Binding-site contacts:
Ligand atom C14 contacts residue VAL118 of chain 2.B at 3.7 Å (hydrophobic).
Ligand atom C19 contacts residue ILE110 of chain 2.B at 3.6 Å (hydrophobic).
Ligand atom C5 contacts residue GLY113 of chain 2.B at 3.8 Å.
Ligand atom C19 contacts residue LEU233 of chain 2.B at 3.7 Å (hydrophobic).
Ligand atom C4 contacts residue GLY116 of chain 2.B at 3.7 Å.
Ligand atom O2 contacts residue GLY116 of chain 2.B at 3.8 Å.
Ligand atom C2 contacts residue LYS133 of chain 2.B at 3.8 Å.
Ligand atom C1 contacts residue ASP244 of chain 2.B at 3.4 Å.
Ligand atom C4 contacts residue GLU117 of chain 2.B at 3.6 Å.
Ligand atom C10 contacts residue VAL118 of chain 2.B at 3.5 Å (hydrophobic).
Ligand atom C19 contacts residue PHE396 of chain 2.B at 3.8 Å (hydrophobic).
Ligand atom C20 contacts residue LEU233 of chain 2.B at 3.6 Å (hydrophobic).
Ligand atom O2 contacts residue PHE115 of chain 2.B at 2.8 Å (h-bond).
Ligand atom C9 contacts residue LEU135 of chain 2.B at 3.7 Å (hydrophobic).
Ligand atom O contacts residue GLU152 of chain 2.B at 3.8 Å.
Ligand atom N1 contacts residue GLU182 of chain 2.B at 3.8 Å.
Ligand atom N1 contacts residue TYR183 of chain 2.B at 3.7 Å.
Ligand atom C contacts residue LYS133 of chain 2.B at 3.8 Å.
Ligand atom C6 contacts residue PHE115 of chain 2.B at 3.7 Å (hydrophobic).
Ligand atom O2 contacts residue ALA114 of chain 2.B at 3.7 Å.
Ligand atom C15 contacts residue VAL118 of chain 2.B at 3.5 Å (hydrophobic).
Ligand atom C7 contacts residue GLY113 of chain 2.B at 3.6 Å.
Ligand atom C3 contacts residue VAL118 of chain 2.B at 3.8 Å (hydrophobic).
Ligand atom O contacts residue LYS133 of chain 2.B at 2.8 Å (salt-bridge).
Ligand atom C2 contacts residue GLY113 of chain 2.B at 3.7 Å.
Ligand atom C18 contacts residue GLU182 of chain 2.B at 3.3 Å.
Ligand atom C5 contacts residue LEU134 of chain 2.B at 3.8 Å (hydrophobic).
Ligand atom C contacts residue ASP244 of chain 2.B at 3.7 Å.
Ligand atom C18 contacts residue MET184 of chain 2.B at 3.6 Å (hydrophobic).
Ligand atom O2 contacts residue LEU135 of chain 2.B at 3.5 Å.
Ligand atom C9 contacts residue PHE115 of chain 2.B at 3.7 Å (hydrophobic).
Ligand atom C19 contacts residue MET184 of chain 2.B at 3.8 Å (hydrophobic).
Ligand atom C6 contacts residue GLY113 of chain 2.B at 3.6 Å.
Ligand atom O contacts residue ASP244 of chain 2.B at 3.2 Å (salt-bridge).
Ligand atom C5 contacts residue GLY116 of chain 2.B at 3.4 Å.
Ligand atom C20 contacts residue ILE110 of chain 2.B at 3.8 Å (hydrophobic).
Ligand atom C11 contacts residue VAL118 of chain 2.B at 3.7 Å (hydrophobic).
Ligand atom C18 contacts residue ALA131 of chain 2.B at 3.6 Å (hydrophobic).
Ligand atom N1 contacts residue ALA131 of chain 2.B at 3.5 Å.
Ligand atom N1 contacts residue MET184 of chain 2.B at 2.8 Å (h-bond).

The small molecule below binds the protein below.
Small molecule (SMILES): O=C(NCc1cccc2c1OCCO2)c1ccc(-c2ccncc2)cc1

Sequence of chain 2.B:
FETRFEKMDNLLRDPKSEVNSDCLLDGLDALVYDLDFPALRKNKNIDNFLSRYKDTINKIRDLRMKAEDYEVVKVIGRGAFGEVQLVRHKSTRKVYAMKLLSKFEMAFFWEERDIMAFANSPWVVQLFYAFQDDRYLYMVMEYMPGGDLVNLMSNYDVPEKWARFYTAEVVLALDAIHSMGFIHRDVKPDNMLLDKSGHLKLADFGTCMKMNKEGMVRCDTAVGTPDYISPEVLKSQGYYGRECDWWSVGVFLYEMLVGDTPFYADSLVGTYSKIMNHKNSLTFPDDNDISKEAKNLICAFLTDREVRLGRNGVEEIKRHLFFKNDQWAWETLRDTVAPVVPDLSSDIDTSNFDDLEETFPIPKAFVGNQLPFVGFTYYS